Binding-site contacts:
Ligand atom C8 contacts residue SER244 of chain 1.C at 4.0 Å.
Ligand atom O5 contacts residue ASN204 of chain 1.C at 2.4 Å (h-bond).
Ligand atom C5 contacts residue THR206 of chain 1.C at 3.9 Å.
Ligand atom O5 contacts residue THR206 of chain 1.C at 4.1 Å.
Ligand atom O7 contacts residue HIS321 of chain 1.C at 3.4 Å.
Ligand atom C5 contacts residue ASN204 of chain 1.C at 3.6 Å.
Ligand atom O7 contacts residue ASN204 of chain 1.C at 3.0 Å (h-bond).
Ligand atom C7 contacts residue ASN204 of chain 1.C at 3.1 Å.
Ligand atom N2 contacts residue ASN204 of chain 1.C at 2.8 Å (h-bond).
Ligand atom C2 contacts residue ASN204 of chain 1.C at 2.3 Å.
Ligand atom C8 contacts residue ASN204 of chain 1.C at 4.3 Å.
Ligand atom C8 contacts residue HIS321 of chain 1.C at 4.3 Å.
Ligand atom C4 contacts residue ASN204 of chain 1.C at 4.1 Å.
Ligand atom C8 contacts residue ILE247 of chain 1.C at 4.0 Å (hydrophobic).
Ligand atom C3 contacts residue ASN204 of chain 1.C at 3.6 Å.
Ligand atom C8 contacts residue ILE242 of chain 1.C at 4.1 Å (hydrophobic).
Ligand atom C1 contacts residue THR206 of chain 1.C at 3.8 Å.
Ligand atom C1 contacts residue ASN204 of chain 1.C at 1.4 Å.
Ligand atom O7 contacts residue ILE242 of chain 1.C at 4.3 Å.
Ligand atom C7 contacts residue HIS321 of chain 1.C at 4.0 Å.

Sequence of chain 1.C:
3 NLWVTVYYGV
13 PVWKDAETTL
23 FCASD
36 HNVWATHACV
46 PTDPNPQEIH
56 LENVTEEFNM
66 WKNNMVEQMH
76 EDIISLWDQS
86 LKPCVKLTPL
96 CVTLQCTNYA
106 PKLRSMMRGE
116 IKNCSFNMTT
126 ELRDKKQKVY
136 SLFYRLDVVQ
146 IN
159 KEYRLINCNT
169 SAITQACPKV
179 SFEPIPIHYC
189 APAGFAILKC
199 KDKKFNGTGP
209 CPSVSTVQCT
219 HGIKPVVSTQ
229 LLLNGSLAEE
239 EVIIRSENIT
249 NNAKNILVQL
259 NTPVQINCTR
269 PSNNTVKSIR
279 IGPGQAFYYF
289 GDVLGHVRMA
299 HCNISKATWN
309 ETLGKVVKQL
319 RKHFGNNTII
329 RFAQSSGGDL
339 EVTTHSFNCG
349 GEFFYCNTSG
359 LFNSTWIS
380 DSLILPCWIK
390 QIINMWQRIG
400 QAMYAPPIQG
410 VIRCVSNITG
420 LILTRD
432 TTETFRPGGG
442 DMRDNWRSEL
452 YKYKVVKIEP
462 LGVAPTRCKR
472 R

The small molecule below binds the protein below.
Small molecule (SMILES): CC(=O)N[C@@H]1[C@@H](O)[C@H](O)[C@@H](CO)O[C@H]1O